Sequence of chain 1.D:
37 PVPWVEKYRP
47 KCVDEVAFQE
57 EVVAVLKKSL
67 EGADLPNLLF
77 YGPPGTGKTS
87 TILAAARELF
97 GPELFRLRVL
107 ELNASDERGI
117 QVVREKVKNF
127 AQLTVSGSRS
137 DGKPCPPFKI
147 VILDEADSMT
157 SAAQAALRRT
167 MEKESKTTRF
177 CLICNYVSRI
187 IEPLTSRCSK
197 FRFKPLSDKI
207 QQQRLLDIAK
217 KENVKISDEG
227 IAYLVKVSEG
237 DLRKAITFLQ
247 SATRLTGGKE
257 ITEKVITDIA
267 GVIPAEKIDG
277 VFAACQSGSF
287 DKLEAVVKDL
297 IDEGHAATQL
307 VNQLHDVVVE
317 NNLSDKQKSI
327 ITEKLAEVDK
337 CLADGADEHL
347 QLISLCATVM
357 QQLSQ

The protein below binds the small molecule below.
Small molecule (SMILES): Nc1ncnc2c1ncn2[C@@H]1O[C@H](COP(=O)(O)OP(=O)(O)OP(O)(O)=S)[C@@H](O)[C@H]1O

Sequence of chain 1.C:
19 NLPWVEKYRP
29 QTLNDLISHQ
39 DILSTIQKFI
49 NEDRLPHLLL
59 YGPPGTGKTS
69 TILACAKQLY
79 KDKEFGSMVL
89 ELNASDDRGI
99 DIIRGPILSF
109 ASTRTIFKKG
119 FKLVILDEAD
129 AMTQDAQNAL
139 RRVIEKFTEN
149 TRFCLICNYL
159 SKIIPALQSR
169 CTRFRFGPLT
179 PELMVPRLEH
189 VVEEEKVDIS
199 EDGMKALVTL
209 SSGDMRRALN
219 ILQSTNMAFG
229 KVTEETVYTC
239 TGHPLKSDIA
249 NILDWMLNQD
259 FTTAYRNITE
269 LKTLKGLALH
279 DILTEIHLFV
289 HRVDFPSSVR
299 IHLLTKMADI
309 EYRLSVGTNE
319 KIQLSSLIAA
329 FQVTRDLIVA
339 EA

Binding-site contacts:
Ligand atom O1B contacts residue LYS66 of chain 1.C at 3.5 Å.
Ligand atom S1G contacts residue LYS66 of chain 1.C at 3.5 Å (salt-bridge).
Ligand atom O2B contacts residue LYS66 of chain 1.C at 2.5 Å (salt-bridge).
Ligand atom O3G contacts residue THR67 of chain 1.C at 3.6 Å (h-bond).
Ligand atom O3B contacts residue GLY63 of chain 1.C at 2.9 Å (h-bond).
Ligand atom O3' contacts residue VAL23 of chain 1.C at 3.7 Å.
Ligand atom S1G contacts residue ASN156 of chain 1.C at 3.8 Å.
Ligand atom O3G contacts residue MG1 of chain 1.K at 2.6 Å.
Ligand atom S1G contacts residue ARG165 of chain 1.D at 2.8 Å (salt-bridge).
Ligand atom C1' contacts residue MET213 of chain 1.C at 3.8 Å (hydrophobic).
Ligand atom O1A contacts residue THR67 of chain 1.C at 3.8 Å.
Ligand atom C8 contacts residue GLY65 of chain 1.C at 3.7 Å.
Ligand atom O2G contacts residue GLY63 of chain 1.C at 3.6 Å.
Ligand atom O1A contacts residue ARG27 of chain 1.C at 3.0 Å (salt-bridge).
Ligand atom O1A contacts residue ARG214 of chain 1.C at 3.6 Å.
Ligand atom PG contacts residue ARG165 of chain 1.D at 3.6 Å.
Ligand atom N9 contacts residue MET213 of chain 1.C at 3.6 Å.
Ligand atom O3' contacts residue ARG27 of chain 1.C at 3.4 Å.
Ligand atom O2A contacts residue SER68 of chain 1.C at 3.2 Å (h-bond).
Ligand atom N3 contacts residue ARG185 of chain 1.C at 3.4 Å (salt-bridge).
Ligand atom O4' contacts residue ARG214 of chain 1.C at 3.5 Å (salt-bridge).
Ligand atom N7 contacts residue GLY65 of chain 1.C at 3.4 Å.
Ligand atom O1B contacts residue THR67 of chain 1.C at 2.6 Å (h-bond).
Ligand atom C4' contacts residue ARG214 of chain 1.C at 3.6 Å.
Ligand atom O2B contacts residue GLY65 of chain 1.C at 2.8 Å (h-bond).
Ligand atom O2A contacts residue LYS66 of chain 1.C at 3.0 Å (salt-bridge).
Ligand atom O2A contacts residue THR67 of chain 1.C at 3.0 Å (h-bond).
Ligand atom N1 contacts residue ASP33 of chain 1.C at 3.7 Å.
Ligand atom C2 contacts residue ARG185 of chain 1.C at 3.3 Å.
Ligand atom N1 contacts residue ILE35 of chain 1.C at 3.5 Å.
Ligand atom O1B contacts residue MG1 of chain 1.K at 3.6 Å.
Ligand atom N7 contacts residue THR64 of chain 1.C at 3.5 Å.
Ligand atom O2' contacts residue VAL23 of chain 1.C at 3.5 Å.
Ligand atom O2A contacts residue GLY65 of chain 1.C at 3.3 Å.
Ligand atom O2B contacts residue THR64 of chain 1.C at 3.4 Å (h-bond).
Ligand atom N6 contacts residue ILE35 of chain 1.C at 3.2 Å (h-bond).
Ligand atom PB contacts residue LYS66 of chain 1.C at 3.6 Å.
Ligand atom O2G contacts residue ARG165 of chain 1.D at 3.4 Å (salt-bridge).
Ligand atom C5' contacts residue ARG214 of chain 1.C at 3.3 Å.
Ligand atom O3B contacts residue LYS66 of chain 1.C at 3.3 Å (salt-bridge).